The protein below binds the small molecule below.
Small molecule (SMILES): COc1ccccc1C(N)=O

Sequence of chain 1.B:
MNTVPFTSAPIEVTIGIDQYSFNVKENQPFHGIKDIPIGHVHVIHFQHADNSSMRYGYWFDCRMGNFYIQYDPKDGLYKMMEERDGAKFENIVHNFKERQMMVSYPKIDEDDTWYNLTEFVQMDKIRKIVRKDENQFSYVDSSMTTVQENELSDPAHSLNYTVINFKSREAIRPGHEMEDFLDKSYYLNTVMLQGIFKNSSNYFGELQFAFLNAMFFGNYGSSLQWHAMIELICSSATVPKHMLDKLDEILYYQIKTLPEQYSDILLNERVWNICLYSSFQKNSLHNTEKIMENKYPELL

Binding-site contacts:
Ligand atom N contacts residue PHE93 of chain 1.B at 3.5 Å.
Ligand atom C4 contacts residue THR11 of chain 1.B at 3.9 Å.
Ligand atom C4 contacts residue GLN74 of chain 1.B at 4.3 Å.
Ligand atom C3 contacts residue GLU87 of chain 1.B at 4.2 Å.
Ligand atom C7 contacts residue PRO9 of chain 1.B at 4.1 Å (hydrophobic).
Ligand atom C4 contacts residue TYR72 of chain 1.B at 3.5 Å (hydrophobic).
Ligand atom C contacts residue PHE93 of chain 1.B at 3.7 Å (hydrophobic).
Ligand atom C5 contacts residue TYR72 of chain 1.B at 3.6 Å (hydrophobic).
Ligand atom C5 contacts residue THR11 of chain 1.B at 3.8 Å.
Ligand atom O1 contacts residue ILE96 of chain 1.B at 3.8 Å.
Ligand atom O1 contacts residue PHE100 of chain 1.B at 4.2 Å.
Ligand atom O1 contacts residue PRO9 of chain 1.B at 3.9 Å.
Ligand atom N contacts residue PRO9 of chain 1.B at 3.5 Å.
Ligand atom O1 contacts residue PHE10 of chain 1.B at 4.5 Å.
Ligand atom C contacts residue GLU87 of chain 1.B at 3.7 Å.
Ligand atom C1 contacts residue TYR72 of chain 1.B at 3.6 Å (hydrophobic).
Ligand atom C2 contacts residue LYS92 of chain 1.B at 4.3 Å.
Ligand atom N contacts residue ILE96 of chain 1.B at 3.4 Å.
Ligand atom O1 contacts residue TYR72 of chain 1.B at 4.2 Å.
Ligand atom O contacts residue GLU87 of chain 1.B at 3.5 Å.
Ligand atom N contacts residue TYR72 of chain 1.B at 4.0 Å.
Ligand atom C7 contacts residue TYR72 of chain 1.B at 3.9 Å (hydrophobic).
Ligand atom C contacts residue ILE96 of chain 1.B at 4.2 Å (hydrophobic).
Ligand atom C1 contacts residue GLU87 of chain 1.B at 3.9 Å.
Ligand atom C contacts residue LYS92 of chain 1.B at 3.9 Å.
Ligand atom O contacts residue TYR72 of chain 1.B at 4.0 Å.
Ligand atom C3 contacts residue TYR72 of chain 1.B at 3.3 Å (hydrophobic).
Ligand atom C2 contacts residue TYR72 of chain 1.B at 3.4 Å (hydrophobic).
Ligand atom C7 contacts residue ILE96 of chain 1.B at 3.6 Å (hydrophobic).
Ligand atom C6 contacts residue TYR72 of chain 1.B at 3.8 Å (hydrophobic).
Ligand atom C6 contacts residue ILE96 of chain 1.B at 4.4 Å (hydrophobic).
Ligand atom O contacts residue PHE93 of chain 1.B at 3.7 Å.
Ligand atom C2 contacts residue GLU87 of chain 1.B at 3.2 Å.